Binding-site contacts:
Ligand atom C1 contacts residue ASN281 of chain 1.B at 1.4 Å.
Ligand atom C1 contacts residue THR280 of chain 1.B at 4.3 Å.
Ligand atom C5 contacts residue ASN281 of chain 1.B at 3.7 Å.
Ligand atom N2 contacts residue PHE254 of chain 1.B at 3.9 Å.
Ligand atom N2 contacts residue ASN281 of chain 1.B at 2.9 Å (h-bond).
Ligand atom O6 contacts residue THR280 of chain 1.B at 3.9 Å.
Ligand atom C4 contacts residue ASN281 of chain 1.B at 4.1 Å.
Ligand atom O7 contacts residue ASN281 of chain 1.B at 3.8 Å.
Ligand atom C7 contacts residue ASN281 of chain 1.B at 3.6 Å.
Ligand atom C8 contacts residue PHE254 of chain 1.B at 3.5 Å (hydrophobic).
Ligand atom C3 contacts residue ASN281 of chain 1.B at 3.8 Å.
Ligand atom C2 contacts residue ASN281 of chain 1.B at 2.4 Å.
Ligand atom C7 contacts residue PHE254 of chain 1.B at 3.9 Å (hydrophobic).
Ligand atom O5 contacts residue THR280 of chain 1.B at 3.7 Å.
Ligand atom O5 contacts residue ASN281 of chain 1.B at 2.4 Å (h-bond).

Sequence of chain 1.B:
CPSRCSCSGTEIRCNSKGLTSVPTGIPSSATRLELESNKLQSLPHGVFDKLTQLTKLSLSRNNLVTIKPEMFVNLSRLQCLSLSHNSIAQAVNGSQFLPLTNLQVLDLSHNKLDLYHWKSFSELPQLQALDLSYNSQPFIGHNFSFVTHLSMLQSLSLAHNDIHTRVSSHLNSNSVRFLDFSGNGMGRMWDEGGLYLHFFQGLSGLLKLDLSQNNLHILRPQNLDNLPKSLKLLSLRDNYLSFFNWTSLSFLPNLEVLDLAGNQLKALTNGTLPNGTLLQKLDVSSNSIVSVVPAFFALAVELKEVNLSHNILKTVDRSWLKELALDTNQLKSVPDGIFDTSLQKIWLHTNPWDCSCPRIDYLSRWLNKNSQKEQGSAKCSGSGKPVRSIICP

A small-molecule ligand and the protein it binds are described below.
Small molecule (SMILES): CC(=O)N[C@@H]1[C@@H](O)[C@H](O)[C@@H](CO)O[C@H]1O